Binding-site contacts:
Ligand atom I4 contacts residue LEU141 of chain 1.A at 3.9 Å.
Ligand atom C5 contacts residue ILE318 of chain 1.A at 3.7 Å (hydrophobic).
Ligand atom N2 contacts residue VAL294 of chain 1.A at 3.3 Å.
Ligand atom C5 contacts residue NAD1 of chain 1.E at 3.9 Å.
Ligand atom I4 contacts residue VAL116 of chain 1.A at 4.3 Å.
Ligand atom C4 contacts residue ILE318 of chain 1.A at 4.3 Å (hydrophobic).
Ligand atom N2 contacts residue MET306 of chain 1.B at 3.1 Å.
Ligand atom C4 contacts residue VAL116 of chain 1.A at 4.3 Å (hydrophobic).
Ligand atom N1 contacts residue ILE318 of chain 1.A at 4.1 Å.
Ligand atom N1 contacts residue MET306 of chain 1.B at 3.3 Å.
Ligand atom C4 contacts residue VAL294 of chain 1.A at 4.2 Å (hydrophobic).
Ligand atom N2 contacts residue MET57 of chain 1.A at 4.4 Å.
Ligand atom C3 contacts residue VAL116 of chain 1.A at 3.8 Å (hydrophobic).
Ligand atom C5 contacts residue VAL294 of chain 1.A at 3.5 Å (hydrophobic).
Ligand atom N1 contacts residue VAL294 of chain 1.A at 2.7 Å.
Ligand atom C3 contacts residue MET306 of chain 1.B at 4.2 Å (hydrophobic).
Ligand atom C3 contacts residue MET57 of chain 1.A at 3.6 Å (hydrophobic).
Ligand atom I4 contacts residue ILE318 of chain 1.A at 4.5 Å.
Ligand atom C3 contacts residue VAL294 of chain 1.A at 4.2 Å (hydrophobic).
Ligand atom N2 contacts residue VAL116 of chain 1.A at 4.1 Å.

A protein and the small-molecule ligand that binds it are described below.
Small molecule (SMILES): Ic1cn[nH]c1

Sequence of chain 1.A:
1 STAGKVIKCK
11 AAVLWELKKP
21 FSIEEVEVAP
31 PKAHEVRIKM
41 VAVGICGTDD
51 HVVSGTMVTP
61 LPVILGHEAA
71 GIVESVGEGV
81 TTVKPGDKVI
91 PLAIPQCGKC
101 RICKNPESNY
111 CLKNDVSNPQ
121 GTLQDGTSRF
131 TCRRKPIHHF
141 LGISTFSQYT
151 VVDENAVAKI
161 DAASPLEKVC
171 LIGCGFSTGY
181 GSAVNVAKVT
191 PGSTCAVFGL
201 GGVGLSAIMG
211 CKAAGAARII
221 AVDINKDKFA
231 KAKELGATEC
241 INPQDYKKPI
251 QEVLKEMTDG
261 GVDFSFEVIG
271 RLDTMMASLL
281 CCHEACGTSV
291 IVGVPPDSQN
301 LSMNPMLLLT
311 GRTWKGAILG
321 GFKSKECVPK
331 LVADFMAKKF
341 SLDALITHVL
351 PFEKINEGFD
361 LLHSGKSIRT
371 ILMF

Sequence of chain 1.B:
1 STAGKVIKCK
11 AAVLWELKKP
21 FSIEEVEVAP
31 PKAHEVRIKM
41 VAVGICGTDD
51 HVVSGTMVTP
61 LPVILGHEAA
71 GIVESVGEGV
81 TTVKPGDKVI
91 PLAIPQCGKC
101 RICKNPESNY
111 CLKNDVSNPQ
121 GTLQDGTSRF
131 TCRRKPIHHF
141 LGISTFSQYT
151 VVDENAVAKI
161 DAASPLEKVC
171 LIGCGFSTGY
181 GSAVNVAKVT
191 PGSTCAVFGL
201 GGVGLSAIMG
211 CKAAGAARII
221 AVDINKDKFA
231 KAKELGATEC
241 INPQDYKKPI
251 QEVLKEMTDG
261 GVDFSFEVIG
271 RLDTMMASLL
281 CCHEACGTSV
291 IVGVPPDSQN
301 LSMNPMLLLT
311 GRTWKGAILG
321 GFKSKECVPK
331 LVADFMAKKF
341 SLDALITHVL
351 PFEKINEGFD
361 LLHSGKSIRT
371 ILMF